Sequence of chain 3.D:
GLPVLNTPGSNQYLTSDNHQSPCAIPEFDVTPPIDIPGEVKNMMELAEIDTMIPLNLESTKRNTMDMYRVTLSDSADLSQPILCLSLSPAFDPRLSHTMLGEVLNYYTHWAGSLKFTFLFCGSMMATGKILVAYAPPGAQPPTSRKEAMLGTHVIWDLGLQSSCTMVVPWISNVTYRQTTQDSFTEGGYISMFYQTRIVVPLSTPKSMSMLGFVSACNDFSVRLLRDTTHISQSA

Binding-site contacts:
Ligand atom C7 contacts residue TYR157 of chain 3.B at 3.5 Å (hydrophobic).
Ligand atom C8 contacts residue VAL194 of chain 3.B at 3.8 Å (hydrophobic).
Ligand atom N4 contacts residue ILE192 of chain 3.B at 3.6 Å.
Ligand atom C11 contacts residue PHE132 of chain 3.B at 3.5 Å (hydrophobic).
Ligand atom C22 contacts residue PHE236 of chain 3.B at 3.3 Å (hydrophobic).
Ligand atom N4 contacts residue LEU239 of chain 3.B at 3.6 Å.
Ligand atom C18 contacts residue TYR110 of chain 3.B at 3.8 Å (hydrophobic).
Ligand atom O23 contacts residue PHE236 of chain 3.B at 3.3 Å.
Ligand atom C21 contacts residue TYR203 of chain 3.B at 3.7 Å (hydrophobic).
Ligand atom C13 contacts residue ILE108 of chain 3.B at 3.6 Å (hydrophobic).
Ligand atom C7 contacts residue ILE25 of chain 3.D at 3.8 Å (hydrophobic).
Ligand atom N6 contacts residue VAL194 of chain 3.B at 3.6 Å.
Ligand atom C3 contacts residue ALA24 of chain 3.D at 3.6 Å (hydrophobic).
Ligand atom C7 contacts residue VAL194 of chain 3.B at 3.6 Å (hydrophobic).
Ligand atom C20 contacts residue PHE236 of chain 3.B at 3.4 Å (hydrophobic).
Ligand atom O23 contacts residue TYR110 of chain 3.B at 3.5 Å.
Ligand atom C10 contacts residue PHE132 of chain 3.B at 3.7 Å (hydrophobic).
Ligand atom C22 contacts residue TYR110 of chain 3.B at 3.3 Å (hydrophobic).
Ligand atom C19 contacts residue TYR110 of chain 3.B at 3.8 Å (hydrophobic).
Ligand atom C16 contacts residue MET130 of chain 3.B at 3.8 Å (hydrophobic).
Ligand atom N3 contacts residue ILE192 of chain 3.B at 3.7 Å.
Ligand atom C1 contacts residue ILE181 of chain 3.B at 3.5 Å (hydrophobic).
Ligand atom C12 contacts residue PHE236 of chain 3.B at 3.7 Å (hydrophobic).
Ligand atom O15 contacts residue MET130 of chain 3.B at 3.8 Å.
Ligand atom C9 contacts residue VAL194 of chain 3.B at 3.8 Å (hydrophobic).
Ligand atom C3 contacts residue TYR157 of chain 3.B at 3.4 Å (hydrophobic).
Ligand atom C4 contacts residue ALA24 of chain 3.D at 3.9 Å (hydrophobic).
Ligand atom C17 contacts residue MET130 of chain 3.B at 3.7 Å (hydrophobic).
Ligand atom C19 contacts residue PHE236 of chain 3.B at 3.6 Å (hydrophobic).
Ligand atom C10 contacts residue ILE108 of chain 3.B at 3.5 Å (hydrophobic).
Ligand atom C8 contacts residue TYR157 of chain 3.B at 3.4 Å (hydrophobic).
Ligand atom C25 contacts residue THR109 of chain 3.B at 3.2 Å.
Ligand atom C3 contacts residue PRO179 of chain 3.B at 3.6 Å (hydrophobic).
Ligand atom C13 contacts residue PHE236 of chain 3.B at 3.8 Å (hydrophobic).
Ligand atom C1 contacts residue ILE155 of chain 3.B at 3.8 Å (hydrophobic).
Ligand atom C4 contacts residue TYR157 of chain 3.B at 3.5 Å (hydrophobic).
Ligand atom O24 contacts residue THR109 of chain 3.B at 3.6 Å.
Ligand atom O24 contacts residue TYR110 of chain 3.B at 3.3 Å.
Ligand atom N3 contacts residue LEU239 of chain 3.B at 3.8 Å.
Ligand atom O24 contacts residue PHE236 of chain 3.B at 3.9 Å.

A protein and the small-molecule ligand that binds it are described below.
Small molecule (SMILES): CCOC(=O)c1ccc(OCCCC2CCN(c3ccc(C)nn3)CC2)cc1

Sequence of chain 3.B:
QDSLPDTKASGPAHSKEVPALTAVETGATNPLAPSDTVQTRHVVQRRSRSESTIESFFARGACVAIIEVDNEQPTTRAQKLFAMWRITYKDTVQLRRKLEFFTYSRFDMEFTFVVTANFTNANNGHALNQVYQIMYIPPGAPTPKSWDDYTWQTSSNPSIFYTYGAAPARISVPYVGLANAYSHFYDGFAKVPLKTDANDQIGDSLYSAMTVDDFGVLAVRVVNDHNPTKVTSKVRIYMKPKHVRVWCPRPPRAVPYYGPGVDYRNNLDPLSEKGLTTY

Sequence of chain 4.D:
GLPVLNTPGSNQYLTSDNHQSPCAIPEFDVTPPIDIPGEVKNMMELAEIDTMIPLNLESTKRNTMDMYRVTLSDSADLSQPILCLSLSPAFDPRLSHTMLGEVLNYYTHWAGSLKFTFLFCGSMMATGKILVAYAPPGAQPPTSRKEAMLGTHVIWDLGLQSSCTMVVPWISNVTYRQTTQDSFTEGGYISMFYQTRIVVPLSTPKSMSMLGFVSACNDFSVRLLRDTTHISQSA